A protein and the small-molecule ligand that binds it are described below.
Small molecule (SMILES): CC(=O)N[C@H]1[C@H](O[C@H]2[C@H](O)[C@@H](NC(C)=O)CO[C@@H]2CO)O[C@H](CO)[C@@H](O)[C@@H]1O

Sequence of chain 1.E:
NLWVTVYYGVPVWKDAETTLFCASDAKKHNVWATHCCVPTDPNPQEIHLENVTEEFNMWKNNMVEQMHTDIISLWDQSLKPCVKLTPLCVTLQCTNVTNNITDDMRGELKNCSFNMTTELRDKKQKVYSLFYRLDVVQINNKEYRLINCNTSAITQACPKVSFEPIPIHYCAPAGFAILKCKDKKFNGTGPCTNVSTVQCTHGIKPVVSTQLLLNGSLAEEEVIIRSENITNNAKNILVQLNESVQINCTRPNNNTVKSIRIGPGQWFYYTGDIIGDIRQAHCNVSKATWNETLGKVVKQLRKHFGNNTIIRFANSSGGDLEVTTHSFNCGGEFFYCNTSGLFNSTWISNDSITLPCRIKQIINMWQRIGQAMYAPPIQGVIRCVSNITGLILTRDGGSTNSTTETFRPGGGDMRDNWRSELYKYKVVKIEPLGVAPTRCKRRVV

Binding-site contacts:
Ligand atom C7 contacts residue GLN295 of chain 1.E at 4.1 Å.
Ligand atom C7 contacts residue ASN333 of chain 1.E at 4.3 Å.
Ligand atom C8 contacts residue GLN295 of chain 1.E at 3.5 Å.
Ligand atom C2 contacts residue GLN295 of chain 1.E at 3.6 Å.
Ligand atom O3 contacts residue GLN295 of chain 1.E at 4.2 Å.
Ligand atom C7 contacts residue ASN297 of chain 1.E at 3.4 Å.
Ligand atom C1 contacts residue GLN295 of chain 1.E at 3.7 Å.
Ligand atom C8 contacts residue ASN333 of chain 1.E at 3.5 Å.
Ligand atom N2 contacts residue ASN297 of chain 1.E at 3.0 Å (h-bond).
Ligand atom N2 contacts residue GLN295 of chain 1.E at 3.0 Å (h-bond).
Ligand atom C8 contacts residue ASN297 of chain 1.E at 3.9 Å.
Ligand atom C8 contacts residue SER335 of chain 1.E at 3.6 Å.
Ligand atom C3 contacts residue GLN295 of chain 1.E at 3.5 Å.
Ligand atom C3 contacts residue ASN297 of chain 1.E at 3.9 Å.
Ligand atom C1 contacts residue ASN297 of chain 1.E at 1.5 Å.
Ligand atom C2 contacts residue ASN297 of chain 1.E at 2.5 Å.
Ligand atom C8 contacts residue VAL334 of chain 1.E at 3.8 Å (hydrophobic).
Ligand atom O7 contacts residue ASN333 of chain 1.E at 4.0 Å.
Ligand atom C4 contacts residue ASN297 of chain 1.E at 4.3 Å.
Ligand atom C5 contacts residue ASN297 of chain 1.E at 3.8 Å.
Ligand atom C1 contacts residue VAL446 of chain 1.E at 4.5 Å (hydrophobic).
Ligand atom O7 contacts residue ASN297 of chain 1.E at 3.5 Å (h-bond).
Ligand atom O5 contacts residue ASN297 of chain 1.E at 2.4 Å (h-bond).